Binding-site contacts:
Ligand atom C20 contacts residue HIS41 of chain 1.A at 3.5 Å.
Ligand atom O3 contacts residue GLU166 of chain 1.A at 2.9 Å (salt-bridge).
Ligand atom C2 contacts residue CYS145 of chain 1.A at 2.7 Å (hydrophobic).
Ligand atom N1 contacts residue HIS164 of chain 1.A at 2.9 Å (h-bond).
Ligand atom F2 contacts residue LEU167 of chain 1.A at 3.3 Å.
Ligand atom C4 contacts residue CYS145 of chain 1.A at 3.2 Å (hydrophobic).
Ligand atom C22 contacts residue GLU166 of chain 1.A at 3.4 Å.
Ligand atom O4 contacts residue GLN189 of chain 1.A at 3.5 Å.
Ligand atom C9 contacts residue HIS164 of chain 1.A at 3.5 Å.
Ligand atom F3 contacts residue GLN192 of chain 1.A at 3.2 Å.
Ligand atom C6 contacts residue ASN142 of chain 1.A at 3.5 Å.
Ligand atom F3 contacts residue THR190 of chain 1.A at 2.9 Å.
Ligand atom O3 contacts residue MET165 of chain 1.A at 3.3 Å.
Ligand atom N2 contacts residue PHE140 of chain 1.A at 3.4 Å (h-bond).
Ligand atom N5 contacts residue GLY143 of chain 1.A at 3.4 Å (h-bond).
Ligand atom C1 contacts residue HIS164 of chain 1.A at 3.7 Å.
Ligand atom F1 contacts residue GLU166 of chain 1.A at 3.5 Å.
Ligand atom O1 contacts residue GLU166 of chain 1.A at 3.5 Å.
Ligand atom C19 contacts residue ASP187 of chain 1.A at 3.7 Å.
Ligand atom C3 contacts residue CYS145 of chain 1.A at 1.8 Å (hydrophobic).
Ligand atom C23 contacts residue GLU166 of chain 1.A at 3.4 Å.
Ligand atom C19 contacts residue ARG188 of chain 1.A at 3.6 Å.
Ligand atom F2 contacts residue MET165 of chain 1.A at 2.9 Å.
Ligand atom N5 contacts residue SER144 of chain 1.A at 3.5 Å (h-bond).
Ligand atom C21 contacts residue GLU166 of chain 1.A at 3.6 Å.
Ligand atom C10 contacts residue GLN189 of chain 1.A at 3.6 Å.
Ligand atom F2 contacts residue GLU166 of chain 1.A at 2.6 Å.
Ligand atom C20 contacts residue TYR54 of chain 1.A at 3.7 Å (hydrophobic).
Ligand atom C4 contacts residue SER144 of chain 1.A at 3.7 Å.
Ligand atom O1 contacts residue HIS172 of chain 1.A at 3.5 Å.
Ligand atom F3 contacts residue MET165 of chain 1.A at 3.2 Å.
Ligand atom N4 contacts residue GLU166 of chain 1.A at 2.7 Å (salt-bridge).
Ligand atom C8 contacts residue HIS163 of chain 1.A at 3.8 Å.
Ligand atom N5 contacts residue CYS145 of chain 1.A at 2.7 Å (h-bond).
Ligand atom N1 contacts residue CYS145 of chain 1.A at 3.0 Å (h-bond).
Ligand atom C8 contacts residue GLU166 of chain 1.A at 3.5 Å.
Ligand atom O1 contacts residue HIS163 of chain 1.A at 2.7 Å (h-bond).
Ligand atom C22 contacts residue MET165 of chain 1.A at 3.5 Å (hydrophobic).
Ligand atom N2 contacts residue GLU166 of chain 1.A at 3.0 Å (salt-bridge).
Ligand atom O1 contacts residue PHE140 of chain 1.A at 3.5 Å.

Sequence of chain 2.A:
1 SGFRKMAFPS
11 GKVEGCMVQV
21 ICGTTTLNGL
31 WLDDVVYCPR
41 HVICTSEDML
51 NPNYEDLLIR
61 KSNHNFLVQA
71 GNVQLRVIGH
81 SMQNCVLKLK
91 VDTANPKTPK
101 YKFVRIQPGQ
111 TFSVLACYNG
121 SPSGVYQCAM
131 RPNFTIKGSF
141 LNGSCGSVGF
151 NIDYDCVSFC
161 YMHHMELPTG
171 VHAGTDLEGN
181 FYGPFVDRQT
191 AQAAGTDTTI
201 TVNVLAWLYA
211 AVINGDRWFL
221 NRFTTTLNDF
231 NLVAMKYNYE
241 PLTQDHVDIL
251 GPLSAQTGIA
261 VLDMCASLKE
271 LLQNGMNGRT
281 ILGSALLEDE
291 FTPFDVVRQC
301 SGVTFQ

A small-molecule ligand and the protein it binds are described below.
Small molecule (SMILES): [H]/N=C/[C@H](C[C@@H]1CCNC1=O)NC(=O)[C@@H]1[C@@H]2[C@H](CN1C(=O)[C@@H](NC(=O)C(F)(F)F)C(C)(C)C)C2(C)C

Sequence of chain 1.A:
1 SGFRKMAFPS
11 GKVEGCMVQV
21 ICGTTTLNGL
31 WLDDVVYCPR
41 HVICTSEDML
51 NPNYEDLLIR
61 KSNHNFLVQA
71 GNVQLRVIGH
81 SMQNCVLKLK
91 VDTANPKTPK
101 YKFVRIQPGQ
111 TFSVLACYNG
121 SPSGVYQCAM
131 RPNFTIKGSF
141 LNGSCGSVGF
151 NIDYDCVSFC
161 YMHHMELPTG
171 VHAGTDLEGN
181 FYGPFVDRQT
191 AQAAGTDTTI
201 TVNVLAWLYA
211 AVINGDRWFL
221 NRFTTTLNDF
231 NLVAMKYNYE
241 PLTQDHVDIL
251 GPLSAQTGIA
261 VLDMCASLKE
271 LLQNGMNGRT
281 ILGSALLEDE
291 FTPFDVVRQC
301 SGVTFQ